A small-molecule ligand and the protein it binds are described below.
Small molecule (SMILES): Nc1nc(N)c2c(Sc3ccc(N4CCOCC4)cc3)cccc2n1

Sequence of chain 1.B:
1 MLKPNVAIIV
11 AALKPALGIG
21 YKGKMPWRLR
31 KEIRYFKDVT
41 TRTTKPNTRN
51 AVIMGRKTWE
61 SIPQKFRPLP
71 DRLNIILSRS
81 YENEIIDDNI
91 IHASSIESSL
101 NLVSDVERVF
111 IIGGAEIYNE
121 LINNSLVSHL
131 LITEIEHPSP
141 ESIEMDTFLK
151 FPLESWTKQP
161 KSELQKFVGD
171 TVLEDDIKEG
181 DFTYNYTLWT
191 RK

Binding-site contacts:
Ligand atom C32 contacts residue GLY23 of chain 1.B at 3.6 Å.
Ligand atom C5 contacts residue MET25 of chain 1.B at 4.0 Å (hydrophobic).
Ligand atom C22 contacts residue ILE112 of chain 1.B at 3.4 Å (hydrophobic).
Ligand atom O37 contacts residue GLY23 of chain 1.B at 3.9 Å.
Ligand atom C32 contacts residue NDP1 of chain 1.F at 3.6 Å.
Ligand atom C1 contacts residue ILE9 of chain 1.B at 3.8 Å (hydrophobic).
Ligand atom C5 contacts residue MES1 of chain 1.H at 3.7 Å.
Ligand atom C33 contacts residue GLY23 of chain 1.B at 3.6 Å.
Ligand atom S21 contacts residue ILE112 of chain 1.B at 3.4 Å (h-bond).
Ligand atom C3 contacts residue GLU32 of chain 1.B at 3.5 Å.
Ligand atom C3 contacts residue VAL10 of chain 1.B at 3.9 Å (hydrophobic).
Ligand atom C8 contacts residue PHE36 of chain 1.B at 3.7 Å (hydrophobic).
Ligand atom C7 contacts residue PHE36 of chain 1.B at 3.5 Å (hydrophobic).
Ligand atom C3 contacts residue PHE36 of chain 1.B at 3.9 Å (hydrophobic).
Ligand atom C9 contacts residue PHE36 of chain 1.B at 4.0 Å (hydrophobic).
Ligand atom C26 contacts residue GLY114 of chain 1.B at 3.9 Å.
Ligand atom C1 contacts residue PHE36 of chain 1.B at 3.5 Å (hydrophobic).
Ligand atom N4 contacts residue GLU32 of chain 1.B at 2.6 Å (salt-bridge).
Ligand atom N11 contacts residue GLU32 of chain 1.B at 2.6 Å (salt-bridge).
Ligand atom C36 contacts residue THR147 of chain 1.B at 3.8 Å.
Ligand atom N11 contacts residue ALA11 of chain 1.B at 3.9 Å.
Ligand atom N2 contacts residue ILE9 of chain 1.B at 3.6 Å.
Ligand atom N11 contacts residue ILE9 of chain 1.B at 3.8 Å.
Ligand atom N11 contacts residue VAL10 of chain 1.B at 3.5 Å (h-bond).
Ligand atom N12 contacts residue ILE112 of chain 1.B at 2.9 Å (h-bond).
Ligand atom N2 contacts residue PHE36 of chain 1.B at 3.7 Å.
Ligand atom N12 contacts residue TYR118 of chain 1.B at 3.4 Å (h-bond).
Ligand atom C10 contacts residue MET25 of chain 1.B at 3.7 Å (hydrophobic).
Ligand atom N4 contacts residue PHE36 of chain 1.B at 3.8 Å.
Ligand atom C26 contacts residue THR58 of chain 1.B at 3.5 Å.
Ligand atom C27 contacts residue ILE112 of chain 1.B at 3.3 Å (hydrophobic).
Ligand atom C35 contacts residue ILE19 of chain 1.B at 3.8 Å (hydrophobic).
Ligand atom C27 contacts residue GLY113 of chain 1.B at 4.0 Å.
Ligand atom N11 contacts residue THR133 of chain 1.B at 3.6 Å.
Ligand atom C8 contacts residue GLU32 of chain 1.B at 3.5 Å.
Ligand atom C9 contacts residue GLU32 of chain 1.B at 3.5 Å.
Ligand atom C27 contacts residue THR58 of chain 1.B at 3.5 Å.
Ligand atom N12 contacts residue ILE9 of chain 1.B at 2.9 Å (h-bond).
Ligand atom N12 contacts residue PHE36 of chain 1.B at 3.8 Å.
Ligand atom N2 contacts residue VAL10 of chain 1.B at 3.6 Å.